Sequence of chain 1.C:
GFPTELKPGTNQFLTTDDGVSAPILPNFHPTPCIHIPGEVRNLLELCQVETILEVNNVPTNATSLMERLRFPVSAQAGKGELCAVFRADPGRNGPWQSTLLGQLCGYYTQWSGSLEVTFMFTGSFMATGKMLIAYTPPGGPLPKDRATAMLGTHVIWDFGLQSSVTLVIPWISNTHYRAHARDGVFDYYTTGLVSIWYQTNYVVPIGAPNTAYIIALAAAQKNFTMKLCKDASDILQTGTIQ

Binding-site contacts:
Ligand atom OAW contacts residue MET195 of chain 1.A at 3.5 Å.
Ligand atom CAI contacts residue ASP112 of chain 1.A at 3.5 Å.
Ligand atom CAA contacts residue ILE24 of chain 1.C at 3.8 Å (hydrophobic).
Ligand atom OAB contacts residue ASP112 of chain 1.A at 3.5 Å.
Ligand atom CAI contacts residue THR114 of chain 1.A at 3.8 Å.
Ligand atom CAA contacts residue PRO177 of chain 1.A at 3.8 Å (hydrophobic).
Ligand atom OAB contacts residue ILE113 of chain 1.A at 3.2 Å (h-bond).
Ligand atom CAH contacts residue ASN228 of chain 1.A at 3.2 Å.
Ligand atom CAG contacts residue PHE137 of chain 1.A at 3.7 Å (hydrophobic).
Ligand atom CAU contacts residue ASN228 of chain 1.A at 3.6 Å.
Ligand atom CAG contacts residue PHE233 of chain 1.A at 3.2 Å (hydrophobic).
Ligand atom CAC contacts residue PHE137 of chain 1.A at 3.8 Å (hydrophobic).
Ligand atom CAK contacts residue VAL192 of chain 1.A at 3.1 Å (hydrophobic).
Ligand atom CAD contacts residue GLN202 of chain 1.A at 3.5 Å.
Ligand atom CAH contacts residue TRP203 of chain 1.A at 3.5 Å (hydrophobic).
Ligand atom CAC contacts residue PHE233 of chain 1.A at 3.1 Å (hydrophobic).
Ligand atom CAJ contacts residue ILE111 of chain 1.A at 3.3 Å (hydrophobic).
Ligand atom CAY contacts residue PHE155 of chain 1.A at 3.8 Å (hydrophobic).
Ligand atom CAH contacts residue GLN202 of chain 1.A at 3.7 Å.
Ligand atom CAE contacts residue ASP112 of chain 1.A at 3.7 Å.
Ligand atom CAE contacts residue THR114 of chain 1.A at 3.5 Å.
Ligand atom CAU contacts residue TRP203 of chain 1.A at 3.7 Å (hydrophobic).
Ligand atom CAR contacts residue PHE135 of chain 1.A at 3.4 Å (hydrophobic).
Ligand atom CAU contacts residue TYR201 of chain 1.A at 3.8 Å (hydrophobic).
Ligand atom CAT contacts residue TYR201 of chain 1.A at 3.5 Å (hydrophobic).
Ligand atom CAD contacts residue ASN228 of chain 1.A at 3.5 Å.
Ligand atom CAM contacts residue VAL192 of chain 1.A at 3.3 Å (hydrophobic).
Ligand atom OAW contacts residue ILE111 of chain 1.A at 3.6 Å.
Ligand atom CAM contacts residue ILE24 of chain 1.C at 3.7 Å (hydrophobic).
Ligand atom NBE contacts residue ASN228 of chain 1.A at 3.9 Å.
Ligand atom CAX contacts residue TRP203 of chain 1.A at 3.6 Å (hydrophobic).
Ligand atom NBE contacts residue TRP203 of chain 1.A at 3.2 Å.
Ligand atom CAK contacts residue MET195 of chain 1.A at 3.6 Å (hydrophobic).
Ligand atom CAI contacts residue TRP203 of chain 1.A at 3.6 Å (hydrophobic).
Ligand atom CAZ contacts residue MET195 of chain 1.A at 3.9 Å (hydrophobic).
Ligand atom CAN contacts residue PHE155 of chain 1.A at 3.6 Å (hydrophobic).
Ligand atom CAL contacts residue ILE111 of chain 1.A at 3.6 Å (hydrophobic).
Ligand atom CBC contacts residue TRP203 of chain 1.A at 3.2 Å (hydrophobic).
Ligand atom CBC contacts residue ASN228 of chain 1.A at 3.9 Å.
Ligand atom CAP contacts residue ILE111 of chain 1.A at 3.8 Å (hydrophobic).

Sequence of chain 1.A:
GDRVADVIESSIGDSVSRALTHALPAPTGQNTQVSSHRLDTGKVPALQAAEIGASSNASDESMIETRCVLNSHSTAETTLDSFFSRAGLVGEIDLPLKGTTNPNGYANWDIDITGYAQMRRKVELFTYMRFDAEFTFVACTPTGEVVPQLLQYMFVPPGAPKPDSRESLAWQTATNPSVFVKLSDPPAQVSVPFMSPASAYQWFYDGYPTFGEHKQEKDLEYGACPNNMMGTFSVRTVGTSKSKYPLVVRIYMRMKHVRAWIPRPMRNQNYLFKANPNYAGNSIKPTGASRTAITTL

Sequence of chain 2.C:
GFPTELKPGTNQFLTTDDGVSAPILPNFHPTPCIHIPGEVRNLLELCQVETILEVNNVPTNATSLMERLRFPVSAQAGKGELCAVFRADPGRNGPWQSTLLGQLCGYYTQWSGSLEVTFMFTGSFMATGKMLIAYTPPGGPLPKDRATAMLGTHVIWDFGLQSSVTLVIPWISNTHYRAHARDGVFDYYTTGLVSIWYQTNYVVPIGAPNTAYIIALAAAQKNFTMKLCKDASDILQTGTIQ

A small-molecule ligand and the protein it binds are described below.
Small molecule (SMILES): Cc1cccc(-c2ccc(OCCCCCN3CCN(c4ccncc4)C3=O)cc2)c1